Binding-site contacts:
Ligand atom C1' contacts residue GLU474 of chain 1.C at 3.4 Å.
Ligand atom O2G contacts residue GLY472 of chain 1.C at 3.0 Å (h-bond).
Ligand atom PB contacts residue MG1 of chain 1.F at 3.2 Å.
Ligand atom O3A contacts residue LYS516 of chain 1.C at 3.6 Å.
Ligand atom O3B contacts residue LYS516 of chain 1.C at 3.6 Å.
Ligand atom O1B contacts residue TYR520 of chain 1.C at 2.8 Å (h-bond).
Ligand atom O3A contacts residue MG1 of chain 1.F at 3.6 Å.
Ligand atom PG contacts residue ARG512 of chain 1.C at 3.6 Å.
Ligand atom O2B contacts residue LEU473 of chain 1.C at 3.1 Å (h-bond).
Ligand atom PG contacts residue MG1 of chain 1.F at 3.3 Å.
Ligand atom C2' contacts residue GLU474 of chain 1.C at 3.1 Å.
Ligand atom O2B contacts residue MG1 of chain 1.F at 2.2 Å.
Ligand atom PA contacts residue MG1 of chain 1.G at 3.4 Å.
Ligand atom O2G contacts residue ARG512 of chain 1.C at 3.1 Å (salt-bridge).
Ligand atom N2 contacts residue TYR524 of chain 1.C at 3.5 Å.
Ligand atom O1B contacts residue HIS500 of chain 1.C at 2.7 Å (h-bond).
Ligand atom O2A contacts residue ASP469 of chain 1.C at 3.4 Å (salt-bridge).
Ligand atom C5' contacts residue ASP648 of chain 1.C at 3.3 Å.
Ligand atom C2' contacts residue TYR520 of chain 1.C at 3.5 Å (hydrophobic).
Ligand atom O3G contacts residue LYS516 of chain 1.C at 3.4 Å (salt-bridge).
Ligand atom O3B contacts residue MG1 of chain 1.F at 3.5 Å.
Ligand atom O1A contacts residue LYS516 of chain 1.C at 2.8 Å (salt-bridge).
Ligand atom O2A contacts residue MG1 of chain 1.G at 2.4 Å.
Ligand atom O4' contacts residue ARG423 of chain 1.C at 2.8 Å (salt-bridge).
Ligand atom O2B contacts residue ASP648 of chain 1.C at 3.4 Å (salt-bridge).
Ligand atom O2B contacts residue GLY472 of chain 1.C at 3.2 Å (h-bond).
Ligand atom O3G contacts residue ARG512 of chain 1.C at 2.7 Å (salt-bridge).
Ligand atom PB contacts residue GLY472 of chain 1.C at 3.6 Å.
Ligand atom O2B contacts residue ALA470 of chain 1.C at 3.2 Å (h-bond).
Ligand atom PA contacts residue MG1 of chain 1.F at 3.5 Å.
Ligand atom C3' contacts residue TYR520 of chain 1.C at 3.7 Å (hydrophobic).
Ligand atom O3B contacts residue HIS500 of chain 1.C at 3.5 Å (h-bond).
Ligand atom C1' contacts residue ARG423 of chain 1.C at 3.4 Å.
Ligand atom O1B contacts residue GLY472 of chain 1.C at 3.3 Å.
Ligand atom O1G contacts residue ASP469 of chain 1.C at 2.8 Å (salt-bridge).
Ligand atom O2A contacts residue MG1 of chain 1.F at 2.3 Å.
Ligand atom O2G contacts residue SER471 of chain 1.C at 3.7 Å.
Ligand atom O1G contacts residue MG1 of chain 1.F at 2.2 Å.
Ligand atom O1G contacts residue ALA470 of chain 1.C at 3.3 Å (h-bond).
Ligand atom O2A contacts residue ASP648 of chain 1.C at 3.0 Å (salt-bridge).

Sequence of chain 1.C:
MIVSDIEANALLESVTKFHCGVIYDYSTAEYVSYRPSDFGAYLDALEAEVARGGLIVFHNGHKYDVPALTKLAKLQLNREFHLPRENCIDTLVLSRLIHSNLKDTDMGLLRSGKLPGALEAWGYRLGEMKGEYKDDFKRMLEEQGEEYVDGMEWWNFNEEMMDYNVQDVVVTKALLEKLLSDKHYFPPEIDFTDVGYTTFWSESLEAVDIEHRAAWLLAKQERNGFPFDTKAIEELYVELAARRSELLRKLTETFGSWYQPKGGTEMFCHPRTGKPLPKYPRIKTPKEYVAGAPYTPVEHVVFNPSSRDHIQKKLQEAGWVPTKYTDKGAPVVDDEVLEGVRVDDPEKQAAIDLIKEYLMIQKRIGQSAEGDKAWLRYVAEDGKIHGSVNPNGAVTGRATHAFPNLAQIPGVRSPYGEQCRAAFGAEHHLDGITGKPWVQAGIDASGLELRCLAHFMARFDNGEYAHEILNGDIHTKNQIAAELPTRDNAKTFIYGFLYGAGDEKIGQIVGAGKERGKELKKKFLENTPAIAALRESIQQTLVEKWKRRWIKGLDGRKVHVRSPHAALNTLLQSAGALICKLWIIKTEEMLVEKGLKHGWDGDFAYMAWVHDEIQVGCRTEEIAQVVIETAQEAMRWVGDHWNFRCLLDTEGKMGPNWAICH

The small molecule below binds the protein below.
Small molecule (SMILES): Nc1nc2c(ncn2[C@H]2CC[C@@H](CO[P](=O)(O)O[P](=O)(O)OP(=O)(O)O)O2)c(=O)[nH]1